Sequence of chain 1.A:
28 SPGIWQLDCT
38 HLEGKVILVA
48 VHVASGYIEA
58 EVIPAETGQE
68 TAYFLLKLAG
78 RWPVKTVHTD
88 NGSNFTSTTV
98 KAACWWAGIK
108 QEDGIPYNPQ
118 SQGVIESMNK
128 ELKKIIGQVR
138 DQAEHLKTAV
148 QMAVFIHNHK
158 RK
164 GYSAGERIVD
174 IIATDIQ

The protein below binds the small molecule below.
Small molecule (SMILES): O=C(O)c1c(CN2C(=O)Cc3cc(Cl)ccc32)ccc2c1OCCO2

Binding-site contacts:
Ligand atom O24 contacts residue MET125 of chain 1.A at 3.7 Å.
Ligand atom C13 contacts residue HIS154 of chain 1.A at 3.8 Å.
Ligand atom C16 contacts residue MET125 of chain 1.A at 3.6 Å (hydrophobic).
Ligand atom C14 contacts residue ILE55 of chain 1.A at 3.6 Å (hydrophobic).
Ligand atom C8 contacts residue GLY53 of chain 1.A at 3.5 Å.
Ligand atom C13 contacts residue MET125 of chain 1.A at 3.9 Å (hydrophobic).
Ligand atom O24 contacts residue ILE55 of chain 1.A at 3.5 Å.
Ligand atom C22 contacts residue LEU129 of chain 1.A at 3.8 Å (hydrophobic).
Ligand atom O21 contacts residue MET125 of chain 1.A at 3.8 Å.
Ligand atom O19 contacts residue GLU128 of chain 1.A at 3.9 Å.
Ligand atom C15 contacts residue HIS154 of chain 1.A at 3.3 Å.
Ligand atom O21 contacts residue GLU128 of chain 1.A at 3.3 Å.
Ligand atom C23 contacts residue ILE55 of chain 1.A at 3.9 Å (hydrophobic).
Ligand atom C7 contacts residue VAL50 of chain 1.A at 3.5 Å (hydrophobic).
Ligand atom C5 contacts residue VAL50 of chain 1.A at 3.8 Å (hydrophobic).
Ligand atom C6 contacts residue VAL48 of chain 1.A at 4.0 Å (hydrophobic).
Ligand atom C22 contacts residue ILE132 of chain 1.A at 4.0 Å (hydrophobic).
Ligand atom C2 contacts residue VAL48 of chain 1.A at 4.0 Å (hydrophobic).
Ligand atom C22 contacts residue GLU128 of chain 1.A at 3.6 Å.
Ligand atom C14 contacts residue GLY53 of chain 1.A at 3.5 Å.
Ligand atom C15 contacts residue MET125 of chain 1.A at 3.3 Å (hydrophobic).
Ligand atom C6 contacts residue VAL50 of chain 1.A at 3.5 Å (hydrophobic).
Ligand atom C22 contacts residue HIS154 of chain 1.A at 3.5 Å.
Ligand atom C23 contacts residue LEU129 of chain 1.A at 3.8 Å (hydrophobic).
Ligand atom C1 contacts residue VAL121 of chain 1.A at 3.8 Å (hydrophobic).
Ligand atom C23 contacts residue HIS154 of chain 1.A at 3.8 Å.
Ligand atom C2 contacts residue VAL121 of chain 1.A at 3.4 Å (hydrophobic).
Ligand atom O9 contacts residue GLY53 of chain 1.A at 3.6 Å.
Ligand atom C3 contacts residue VAL121 of chain 1.A at 3.7 Å (hydrophobic).
Ligand atom C16 contacts residue HIS154 of chain 1.A at 3.5 Å.
Ligand atom C3 contacts residue MET125 of chain 1.A at 3.8 Å (hydrophobic).
Ligand atom C14 contacts residue MET125 of chain 1.A at 3.5 Å (hydrophobic).
Ligand atom C17 contacts residue HIS154 of chain 1.A at 3.9 Å.
Ligand atom C14 contacts residue HIS154 of chain 1.A at 3.2 Å.
Ligand atom O24 contacts residue HIS154 of chain 1.A at 3.5 Å.
Ligand atom O21 contacts residue HIS154 of chain 1.A at 3.9 Å.
Ligand atom C7 contacts residue GLY53 of chain 1.A at 3.7 Å.
Ligand atom O20 contacts residue MET125 of chain 1.A at 3.6 Å.
Ligand atom C1 contacts residue VAL48 of chain 1.A at 3.9 Å (hydrophobic).
Ligand atom C13 contacts residue GLY53 of chain 1.A at 3.7 Å.